The small molecule below binds the protein below.
Small molecule (SMILES): CC(=O)N[C@H]1[C@H](O[C@H]2[C@H](O)[C@@H](NC(C)=O)CO[C@@H]2CO)O[C@H](CO)[C@@H](O)[C@@H]1O

Sequence of chain 1.C:
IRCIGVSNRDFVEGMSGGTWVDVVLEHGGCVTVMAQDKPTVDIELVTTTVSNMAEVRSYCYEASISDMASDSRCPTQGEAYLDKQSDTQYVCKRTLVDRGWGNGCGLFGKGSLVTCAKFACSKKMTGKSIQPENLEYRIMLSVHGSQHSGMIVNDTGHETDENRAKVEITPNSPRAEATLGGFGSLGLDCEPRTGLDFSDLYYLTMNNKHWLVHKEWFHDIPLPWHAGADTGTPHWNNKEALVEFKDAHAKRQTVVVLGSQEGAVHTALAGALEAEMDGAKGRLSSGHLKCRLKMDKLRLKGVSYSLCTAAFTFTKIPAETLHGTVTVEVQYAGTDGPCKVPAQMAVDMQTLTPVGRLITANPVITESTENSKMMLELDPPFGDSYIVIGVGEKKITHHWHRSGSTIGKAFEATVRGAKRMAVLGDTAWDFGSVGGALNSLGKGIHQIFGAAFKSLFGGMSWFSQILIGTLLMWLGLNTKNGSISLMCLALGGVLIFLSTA

Binding-site contacts:
Ligand atom O7 contacts residue ASN154 of chain 1.C at 2.1 Å (h-bond).
Ligand atom O7 contacts residue GLY150 of chain 1.C at 4.2 Å.
Ligand atom C2 contacts residue ASN154 of chain 1.C at 3.6 Å.
Ligand atom O5 contacts residue THR156 of chain 1.C at 4.0 Å.
Ligand atom C1 contacts residue THR156 of chain 1.C at 4.2 Å.
Ligand atom C8 contacts residue ASN154 of chain 1.C at 2.3 Å.
Ligand atom C6 contacts residue THR156 of chain 1.C at 3.7 Å.
Ligand atom N2 contacts residue ASN154 of chain 1.C at 3.2 Å (h-bond).
Ligand atom O5 contacts residue ASN154 of chain 1.C at 4.1 Å.
Ligand atom C1 contacts residue ASN154 of chain 1.C at 3.0 Å.
Ligand atom O7 contacts residue VAL153 of chain 1.C at 4.1 Å.
Ligand atom C5 contacts residue THR156 of chain 1.C at 4.1 Å.
Ligand atom O6 contacts residue THR156 of chain 1.C at 2.7 Å (h-bond).
Ligand atom C7 contacts residue ASN154 of chain 1.C at 2.2 Å.